This small molecule binds to this protein.
Small molecule (SMILES): CC[C@@H](CO)N1C(=O)[C@@H](CC(=O)O)C[C@H](c2cccc(Cl)c2)[C@H]1c1ccc(Cl)cc1

Sequence of chain 1.G:
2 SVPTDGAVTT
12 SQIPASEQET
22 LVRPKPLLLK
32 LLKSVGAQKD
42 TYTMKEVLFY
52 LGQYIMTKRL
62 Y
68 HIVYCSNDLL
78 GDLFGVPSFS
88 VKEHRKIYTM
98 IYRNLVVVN

Sequence of chain 2.H:
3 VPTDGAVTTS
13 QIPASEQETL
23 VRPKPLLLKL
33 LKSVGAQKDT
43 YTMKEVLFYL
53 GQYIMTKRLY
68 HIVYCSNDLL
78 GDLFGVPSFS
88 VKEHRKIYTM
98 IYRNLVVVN

Binding-site contacts:
Ligand atom C13 contacts residue VAL88 of chain 2.H at 3.6 Å (hydrophobic).
Ligand atom CL2 contacts residue HIS91 of chain 2.H at 3.5 Å.
Ligand atom C9 contacts residue GLN54 of chain 1.G at 3.6 Å.
Ligand atom O3 contacts residue LYS89 of chain 2.H at 3.0 Å (salt-bridge).
Ligand atom C23 contacts residue MET57 of chain 2.H at 3.3 Å (hydrophobic).
Ligand atom C14 contacts residue VAL88 of chain 2.H at 3.8 Å (hydrophobic).
Ligand atom C5 contacts residue LEU49 of chain 2.H at 3.5 Å (hydrophobic).
Ligand atom C4 contacts residue LEU52 of chain 2.H at 4.0 Å (hydrophobic).
Ligand atom C5 contacts residue GLY53 of chain 2.H at 3.9 Å.
Ligand atom CL1 contacts residue ILE56 of chain 2.H at 3.6 Å.
Ligand atom O2 contacts residue HIS91 of chain 2.H at 2.9 Å (h-bond).
Ligand atom CL2 contacts residue LEU49 of chain 2.H at 3.6 Å.
Ligand atom C14 contacts residue LYS89 of chain 2.H at 3.7 Å.
Ligand atom C4 contacts residue LEU49 of chain 2.H at 3.4 Å (hydrophobic).
Ligand atom CL1 contacts residue ILE94 of chain 2.H at 3.7 Å.
Ligand atom C19 contacts residue THR10 of chain 2.H at 3.8 Å.
Ligand atom C21 contacts residue HIS91 of chain 2.H at 3.8 Å.
Ligand atom C19 contacts residue VAL9 of chain 2.H at 3.6 Å (hydrophobic).
Ligand atom O4 contacts residue VAL9 of chain 2.H at 3.9 Å.
Ligand atom C19 contacts residue THR11 of chain 2.H at 3.9 Å.
Ligand atom C17 contacts residue HIS91 of chain 2.H at 3.9 Å.
Ligand atom C20 contacts residue LEU49 of chain 2.H at 4.0 Å (hydrophobic).
Ligand atom O4 contacts residue GLY53 of chain 2.H at 3.9 Å.
Ligand atom CL1 contacts residue LEU52 of chain 2.H at 3.9 Å.
Ligand atom CL2 contacts residue ILE94 of chain 2.H at 3.9 Å.
Ligand atom C2 contacts residue ILE56 of chain 2.H at 3.8 Å (hydrophobic).
Ligand atom C9 contacts residue GLY53 of chain 2.H at 3.9 Å.
Ligand atom C22 contacts residue HIS91 of chain 2.H at 3.6 Å.
Ligand atom C18 contacts residue VAL9 of chain 2.H at 3.8 Å (hydrophobic).
Ligand atom CL2 contacts residue TYR95 of chain 2.H at 3.7 Å.
Ligand atom C10 contacts residue MET57 of chain 2.H at 3.7 Å (hydrophobic).
Ligand atom C23 contacts residue ILE56 of chain 2.H at 3.6 Å (hydrophobic).
Ligand atom C1 contacts residue ILE56 of chain 2.H at 3.7 Å (hydrophobic).
Ligand atom C20 contacts residue THR11 of chain 2.H at 3.5 Å.
Ligand atom O2 contacts residue VAL88 of chain 2.H at 3.3 Å (h-bond).
Ligand atom C4 contacts residue GLY53 of chain 2.H at 3.7 Å.
Ligand atom C2 contacts residue ILE94 of chain 2.H at 3.7 Å (hydrophobic).
Ligand atom O2 contacts residue LYS89 of chain 2.H at 3.6 Å.
Ligand atom C14 contacts residue HIS91 of chain 2.H at 3.9 Å.
Ligand atom C21 contacts residue LEU49 of chain 2.H at 3.9 Å (hydrophobic).